This small molecule binds to this protein.
Small molecule (SMILES): CC(=O)N[C@@H]1[C@@H](O)[C@H](O)[C@@H](CO)O[C@H]1O

Sequence of chain 1.B:
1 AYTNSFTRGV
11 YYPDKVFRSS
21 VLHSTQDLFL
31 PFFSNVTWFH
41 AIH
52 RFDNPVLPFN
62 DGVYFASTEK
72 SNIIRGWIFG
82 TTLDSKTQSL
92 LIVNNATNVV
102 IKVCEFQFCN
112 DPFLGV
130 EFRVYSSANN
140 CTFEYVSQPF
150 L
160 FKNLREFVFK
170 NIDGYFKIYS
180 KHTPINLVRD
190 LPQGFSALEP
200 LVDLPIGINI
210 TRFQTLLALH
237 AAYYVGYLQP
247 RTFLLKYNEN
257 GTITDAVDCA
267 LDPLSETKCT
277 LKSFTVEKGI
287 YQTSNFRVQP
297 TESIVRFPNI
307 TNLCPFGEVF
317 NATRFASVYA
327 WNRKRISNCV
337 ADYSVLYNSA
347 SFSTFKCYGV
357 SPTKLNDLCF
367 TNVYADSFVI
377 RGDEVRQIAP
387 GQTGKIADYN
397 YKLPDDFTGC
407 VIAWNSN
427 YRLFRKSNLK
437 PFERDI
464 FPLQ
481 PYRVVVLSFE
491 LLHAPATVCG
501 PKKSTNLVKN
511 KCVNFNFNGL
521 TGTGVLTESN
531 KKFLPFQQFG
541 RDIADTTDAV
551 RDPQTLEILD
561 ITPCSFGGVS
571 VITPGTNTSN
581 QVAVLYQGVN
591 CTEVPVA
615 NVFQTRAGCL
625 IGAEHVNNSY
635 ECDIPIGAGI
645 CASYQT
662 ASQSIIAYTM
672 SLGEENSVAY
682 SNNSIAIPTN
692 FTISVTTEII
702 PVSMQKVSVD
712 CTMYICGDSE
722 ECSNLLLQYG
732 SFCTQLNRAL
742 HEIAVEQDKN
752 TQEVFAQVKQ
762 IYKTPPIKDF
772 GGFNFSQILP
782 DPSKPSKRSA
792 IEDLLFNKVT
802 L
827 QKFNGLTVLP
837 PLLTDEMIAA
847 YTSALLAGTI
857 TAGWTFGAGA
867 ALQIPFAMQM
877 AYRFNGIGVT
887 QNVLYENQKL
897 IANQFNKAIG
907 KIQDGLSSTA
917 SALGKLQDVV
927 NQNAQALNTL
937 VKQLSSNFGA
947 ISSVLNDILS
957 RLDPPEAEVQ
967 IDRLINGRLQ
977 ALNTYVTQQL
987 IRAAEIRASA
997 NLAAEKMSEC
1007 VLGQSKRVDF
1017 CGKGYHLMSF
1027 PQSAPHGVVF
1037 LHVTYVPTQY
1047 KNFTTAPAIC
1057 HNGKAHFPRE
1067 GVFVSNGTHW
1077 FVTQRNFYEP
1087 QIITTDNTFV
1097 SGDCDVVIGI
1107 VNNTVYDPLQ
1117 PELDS

Binding-site contacts:
Ligand atom O7 contacts residue ASN317 of chain 1.B at 3.0 Å (h-bond).
Ligand atom N2 contacts residue ASN317 of chain 1.B at 2.9 Å (h-bond).
Ligand atom C2 contacts residue ASN317 of chain 1.B at 2.4 Å.
Ligand atom C8 contacts residue ASN317 of chain 1.B at 4.3 Å.
Ligand atom C4 contacts residue ASN317 of chain 1.B at 4.2 Å.
Ligand atom O5 contacts residue ASN317 of chain 1.B at 2.4 Å (h-bond).
Ligand atom C5 contacts residue ASN317 of chain 1.B at 3.7 Å.
Ligand atom C1 contacts residue ASN317 of chain 1.B at 1.4 Å.
Ligand atom C7 contacts residue ASN317 of chain 1.B at 3.1 Å.
Ligand atom C3 contacts residue ASN317 of chain 1.B at 3.8 Å.